Sequence of chain 1.B:
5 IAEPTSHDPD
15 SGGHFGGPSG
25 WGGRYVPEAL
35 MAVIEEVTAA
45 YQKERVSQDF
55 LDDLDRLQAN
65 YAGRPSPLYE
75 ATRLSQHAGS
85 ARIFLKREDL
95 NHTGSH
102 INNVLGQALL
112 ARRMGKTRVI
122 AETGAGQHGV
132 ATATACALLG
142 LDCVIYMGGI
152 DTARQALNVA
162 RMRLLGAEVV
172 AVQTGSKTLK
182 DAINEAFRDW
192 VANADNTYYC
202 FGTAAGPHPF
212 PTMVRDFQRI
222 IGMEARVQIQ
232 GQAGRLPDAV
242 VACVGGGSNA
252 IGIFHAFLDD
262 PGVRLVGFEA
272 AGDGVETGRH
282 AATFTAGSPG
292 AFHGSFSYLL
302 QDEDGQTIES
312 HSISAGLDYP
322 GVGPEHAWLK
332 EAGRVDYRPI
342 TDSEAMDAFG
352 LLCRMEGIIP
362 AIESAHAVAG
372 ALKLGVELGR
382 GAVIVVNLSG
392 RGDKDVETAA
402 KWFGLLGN

The protein below binds the small molecule below.
Small molecule (SMILES): N#C[C@@H]1N[C@@H](CO)[C@H]1c1ccc(-c2ccccc2F)cc1

Binding-site contacts:
Ligand atom C14 contacts residue ASP64 of chain 1.A at 3.6 Å.
Ligand atom C19 contacts residue ASP64 of chain 1.A at 3.9 Å.
Ligand atom C08 contacts residue GLY295 of chain 1.B at 3.5 Å.
Ligand atom N15 contacts residue GLY66 of chain 1.A at 3.6 Å (h-bond).
Ligand atom C03 contacts residue PHE211 of chain 1.B at 3.6 Å (hydrophobic).
Ligand atom C03 contacts residue PRO208 of chain 1.B at 3.6 Å (hydrophobic).
Ligand atom C17 contacts residue PRO31 of chain 1.B at 3.7 Å (hydrophobic).
Ligand atom N15 contacts residue ASP64 of chain 1.A at 3.1 Å (salt-bridge).
Ligand atom C09 contacts residue GLY295 of chain 1.B at 3.6 Å.
Ligand atom C02 contacts residue PRO208 of chain 1.B at 3.6 Å (hydrophobic).
Ligand atom C03 contacts residue TRP191 of chain 1.B at 4.0 Å (hydrophobic).
Ligand atom N18 contacts residue TYR108 of chain 1.A at 3.4 Å.
Ligand atom C17 contacts residue GLY66 of chain 1.A at 3.7 Å.
Ligand atom N18 contacts residue ASP136 of chain 1.A at 3.4 Å.
Ligand atom C05 contacts residue PRO208 of chain 1.B at 3.5 Å (hydrophobic).
Ligand atom C09 contacts residue HIS294 of chain 1.B at 3.8 Å.
Ligand atom F21 contacts residue PRO208 of chain 1.B at 3.9 Å.
Ligand atom N18 contacts residue PRO31 of chain 1.B at 3.5 Å.
Ligand atom C13 contacts residue GLY66 of chain 1.A at 3.8 Å.
Ligand atom C12 contacts residue LEU34 of chain 1.B at 4.0 Å (hydrophobic).
Ligand atom C17 contacts residue ASP136 of chain 1.A at 3.7 Å.
Ligand atom C06 contacts residue PRO208 of chain 1.B at 3.6 Å (hydrophobic).
Ligand atom F21 contacts residue TRP191 of chain 1.B at 3.7 Å.
Ligand atom C02 contacts residue TYR200 of chain 1.B at 3.5 Å (hydrophobic).
Ligand atom C01 contacts residue GLY207 of chain 1.B at 3.9 Å.
Ligand atom C03 contacts residue TYR200 of chain 1.B at 3.7 Å (hydrophobic).
Ligand atom C02 contacts residue PHE211 of chain 1.B at 3.5 Å (hydrophobic).
Ligand atom C01 contacts residue TYR200 of chain 1.B at 3.9 Å (hydrophobic).
Ligand atom F21 contacts residue LEU34 of chain 1.B at 3.9 Å.
Ligand atom C19 contacts residue HIS294 of chain 1.B at 3.4 Å.
Ligand atom N18 contacts residue GLY66 of chain 1.A at 3.8 Å.
Ligand atom C14 contacts residue GLY66 of chain 1.A at 3.8 Å.
Ligand atom C17 contacts residue TYR108 of chain 1.A at 4.0 Å (hydrophobic).
Ligand atom C01 contacts residue PRO208 of chain 1.B at 3.6 Å (hydrophobic).
Ligand atom C01 contacts residue PHE202 of chain 1.B at 3.6 Å (hydrophobic).
Ligand atom C08 contacts residue HIS294 of chain 1.B at 3.5 Å.
Ligand atom O20 contacts residue ASP64 of chain 1.A at 3.9 Å.
Ligand atom C02 contacts residue PHE202 of chain 1.B at 3.9 Å (hydrophobic).
Ligand atom C04 contacts residue PRO208 of chain 1.B at 3.5 Å (hydrophobic).
Ligand atom O20 contacts residue HIS294 of chain 1.B at 3.3 Å.

Sequence of chain 1.A:
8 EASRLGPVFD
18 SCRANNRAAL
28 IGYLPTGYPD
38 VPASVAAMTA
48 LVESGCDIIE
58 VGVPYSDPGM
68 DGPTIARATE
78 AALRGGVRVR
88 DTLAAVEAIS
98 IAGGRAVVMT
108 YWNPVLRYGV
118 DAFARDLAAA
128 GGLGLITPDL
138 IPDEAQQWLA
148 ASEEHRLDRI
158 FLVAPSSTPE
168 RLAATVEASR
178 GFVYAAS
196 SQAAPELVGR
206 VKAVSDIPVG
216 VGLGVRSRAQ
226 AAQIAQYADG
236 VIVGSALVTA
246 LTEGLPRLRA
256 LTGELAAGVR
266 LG